This small molecule binds to this protein.
Small molecule (SMILES): CN1[C@@H](CC(=O)c2ccccc2)CCC[C@H]1C[C@H](O)c1ccccc1

Sequence of chain 1.A:
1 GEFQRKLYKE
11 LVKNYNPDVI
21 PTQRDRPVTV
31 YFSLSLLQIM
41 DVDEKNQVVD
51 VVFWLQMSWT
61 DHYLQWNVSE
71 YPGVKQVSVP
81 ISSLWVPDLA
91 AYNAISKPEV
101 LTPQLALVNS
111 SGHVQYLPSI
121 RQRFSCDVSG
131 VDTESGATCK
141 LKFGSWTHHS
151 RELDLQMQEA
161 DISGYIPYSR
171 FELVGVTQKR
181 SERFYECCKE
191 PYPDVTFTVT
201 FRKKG

Binding-site contacts:
Ligand atom C15 contacts residue TYR92 of chain 1.E at 3.5 Å (hydrophobic).
Ligand atom C19 contacts residue TRP146 of chain 1.E at 3.9 Å (hydrophobic).
Ligand atom C21 contacts residue TYR92 of chain 1.E at 4.0 Å (hydrophobic).
Ligand atom C19 contacts residue TRP54 of chain 1.A at 3.6 Å (hydrophobic).
Ligand atom C5 contacts residue CYS187 of chain 1.E at 3.8 Å (hydrophobic).
Ligand atom C5 contacts residue GLN115 of chain 1.A at 3.7 Å.
Ligand atom C3 contacts residue LEU117 of chain 1.A at 3.7 Å (hydrophobic).
Ligand atom C7 contacts residue GLN115 of chain 1.A at 3.8 Å.
Ligand atom C12 contacts residue TYR192 of chain 1.E at 3.5 Å (hydrophobic).
Ligand atom C10 contacts residue TRP54 of chain 1.A at 3.5 Å (hydrophobic).
Ligand atom C6 contacts residue GLN115 of chain 1.A at 3.0 Å.
Ligand atom O2 contacts residue TRP54 of chain 1.A at 3.6 Å.
Ligand atom C21 contacts residue LEU37 of chain 1.A at 3.8 Å (hydrophobic).
Ligand atom C13 contacts residue TYR92 of chain 1.E at 3.2 Å (hydrophobic).
Ligand atom C20 contacts residue TYR92 of chain 1.E at 3.3 Å (hydrophobic).
Ligand atom C5 contacts residue CYS188 of chain 1.E at 4.0 Å (hydrophobic).
Ligand atom C4 contacts residue CYS187 of chain 1.E at 3.3 Å (hydrophobic).
Ligand atom C8 contacts residue TRP146 of chain 1.E at 4.0 Å (hydrophobic).
Ligand atom C11 contacts residue TYR185 of chain 1.E at 4.0 Å (hydrophobic).
Ligand atom C16 contacts residue TYR185 of chain 1.E at 3.9 Å (hydrophobic).
Ligand atom C1 contacts residue LEU117 of chain 1.A at 3.4 Å (hydrophobic).
Ligand atom C15 contacts residue SER145 of chain 1.E at 3.6 Å.
Ligand atom C8 contacts residue CYS187 of chain 1.E at 4.0 Å (hydrophobic).
Ligand atom C2 contacts residue CYS187 of chain 1.E at 3.5 Å (hydrophobic).
Ligand atom O2 contacts residue TYR185 of chain 1.E at 3.9 Å.
Ligand atom O1 contacts residue TRP54 of chain 1.A at 3.9 Å.
Ligand atom C2 contacts residue CYS188 of chain 1.E at 3.5 Å (hydrophobic).
Ligand atom C4 contacts residue LEU117 of chain 1.A at 3.3 Å (hydrophobic).
Ligand atom C15 contacts residue TYR192 of chain 1.E at 3.5 Å (hydrophobic).
Ligand atom C1 contacts residue CYS187 of chain 1.E at 3.3 Å (hydrophobic).
Ligand atom O1 contacts residue CYS187 of chain 1.E at 3.6 Å.
Ligand atom C7 contacts residue CYS187 of chain 1.E at 3.5 Å (hydrophobic).
Ligand atom C6 contacts residue CYS187 of chain 1.E at 3.8 Å (hydrophobic).
Ligand atom C3 contacts residue CYS187 of chain 1.E at 3.4 Å (hydrophobic).
Ligand atom C14 contacts residue TRP146 of chain 1.E at 3.7 Å (hydrophobic).
Ligand atom C10 contacts residue TRP146 of chain 1.E at 4.0 Å (hydrophobic).
Ligand atom C7 contacts residue LEU117 of chain 1.A at 3.8 Å (hydrophobic).
Ligand atom C22 contacts residue TRP146 of chain 1.E at 3.6 Å (hydrophobic).
Ligand atom C12 contacts residue TRP146 of chain 1.E at 3.5 Å (hydrophobic).
Ligand atom C2 contacts residue LEU117 of chain 1.A at 3.9 Å (hydrophobic).

Sequence of chain 1.E:
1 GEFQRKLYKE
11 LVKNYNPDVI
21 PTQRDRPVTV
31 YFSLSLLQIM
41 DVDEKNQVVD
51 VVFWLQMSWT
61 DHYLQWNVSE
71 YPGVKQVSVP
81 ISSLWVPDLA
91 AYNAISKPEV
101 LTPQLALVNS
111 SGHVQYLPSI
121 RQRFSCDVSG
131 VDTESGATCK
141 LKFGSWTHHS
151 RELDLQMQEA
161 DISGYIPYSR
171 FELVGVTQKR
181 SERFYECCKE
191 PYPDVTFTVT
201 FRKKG